Sequence of chain 1.B:
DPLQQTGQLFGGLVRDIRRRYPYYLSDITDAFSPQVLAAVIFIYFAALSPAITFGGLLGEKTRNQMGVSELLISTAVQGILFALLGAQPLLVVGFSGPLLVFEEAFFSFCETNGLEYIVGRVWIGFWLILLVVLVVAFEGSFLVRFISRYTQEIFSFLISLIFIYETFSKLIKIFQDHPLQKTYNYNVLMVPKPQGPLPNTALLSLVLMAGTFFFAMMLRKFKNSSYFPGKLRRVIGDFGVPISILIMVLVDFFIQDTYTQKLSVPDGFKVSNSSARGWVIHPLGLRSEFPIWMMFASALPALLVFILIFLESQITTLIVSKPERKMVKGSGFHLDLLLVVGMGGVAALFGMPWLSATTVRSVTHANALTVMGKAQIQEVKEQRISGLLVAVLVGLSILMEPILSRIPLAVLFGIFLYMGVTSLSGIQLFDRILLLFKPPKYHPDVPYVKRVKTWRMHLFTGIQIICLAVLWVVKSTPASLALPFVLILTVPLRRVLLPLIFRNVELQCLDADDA

A protein and the small-molecule ligand that binds it are described below.
Small molecule (SMILES): CC(C)CCC[C@@H](C)[C@H]1CC[C@H]2[C@@H]3CC=C4C[C@@H](OC(=O)CCC(=O)O)CC[C@]4(C)[C@H]3CC[C@]12C

Binding-site contacts:
Ligand atom CBB contacts residue GLY771 of chain 1.B at 4.5 Å.
Ligand atom CBF contacts residue PHE638 of chain 1.B at 4.2 Å (hydrophobic).
Ligand atom CAA contacts residue VAL768 of chain 1.B at 3.7 Å (hydrophobic).
Ligand atom CAQ contacts residue VAL446 of chain 1.B at 4.1 Å (hydrophobic).
Ligand atom CAY contacts residue TRP648 of chain 1.B at 3.9 Å (hydrophobic).
Ligand atom OAW contacts residue TRP648 of chain 1.B at 3.6 Å (h-bond).
Ligand atom CAO contacts residue GLY771 of chain 1.B at 4.0 Å.
Ligand atom CAQ contacts residue ILE442 of chain 1.B at 4.3 Å (hydrophobic).
Ligand atom OAG contacts residue TRP648 of chain 1.B at 3.5 Å (h-bond).
Ligand atom OAG contacts residue PHE638 of chain 1.B at 3.9 Å.
Ligand atom CAN contacts residue ILE449 of chain 1.B at 4.2 Å (hydrophobic).
Ligand atom CAO contacts residue ILE449 of chain 1.B at 4.5 Å (hydrophobic).
Ligand atom CBC contacts residue TRP648 of chain 1.B at 3.8 Å (hydrophobic).
Ligand atom CAJ contacts residue ILE449 of chain 1.B at 3.3 Å (hydrophobic).
Ligand atom CAC contacts residue LEU772 of chain 1.B at 3.4 Å (hydrophobic).
Ligand atom CAM contacts residue LYS639 of chain 1.B at 4.2 Å.
Ligand atom CAS contacts residue PHE638 of chain 1.B at 4.0 Å (hydrophobic).
Ligand atom CAU contacts residue PHE638 of chain 1.B at 3.8 Å (hydrophobic).
Ligand atom CAV contacts residue TRP648 of chain 1.B at 4.0 Å (hydrophobic).
Ligand atom CAC contacts residue PHE638 of chain 1.B at 4.1 Å (hydrophobic).
Ligand atom OAG contacts residue LYS639 of chain 1.B at 2.9 Å (salt-bridge).
Ligand atom CBC contacts residue PHE638 of chain 1.B at 4.0 Å (hydrophobic).
Ligand atom CAK contacts residue ILE442 of chain 1.B at 4.2 Å (hydrophobic).
Ligand atom CAO contacts residue VAL768 of chain 1.B at 4.1 Å (hydrophobic).
Ligand atom CAC contacts residue GLY771 of chain 1.B at 3.8 Å.
Ligand atom CAR contacts residue PHE638 of chain 1.B at 4.3 Å (hydrophobic).
Ligand atom CAT contacts residue PHE638 of chain 1.B at 3.8 Å (hydrophobic).
Ligand atom CAY contacts residue LYS639 of chain 1.B at 3.9 Å.
Ligand atom CAP contacts residue VAL446 of chain 1.B at 4.4 Å (hydrophobic).